Sequence of chain 1.B:
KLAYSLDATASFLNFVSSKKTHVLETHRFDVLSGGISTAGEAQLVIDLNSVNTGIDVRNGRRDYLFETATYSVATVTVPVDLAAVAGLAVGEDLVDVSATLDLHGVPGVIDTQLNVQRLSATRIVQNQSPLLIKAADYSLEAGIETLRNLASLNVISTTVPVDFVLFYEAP

Binding-site contacts:
Ligand atom C3 contacts residue ARG59 of chain 1.B at 3.8 Å.
Ligand atom C4 contacts residue ARG59 of chain 1.B at 3.7 Å.
Ligand atom C17 contacts residue LEU67 of chain 1.B at 3.7 Å (hydrophobic).
Ligand atom C36 contacts residue PHE168 of chain 1.B at 3.6 Å (hydrophobic).
Ligand atom C45 contacts residue VAL82 of chain 1.B at 3.4 Å (hydrophobic).
Ligand atom C34 contacts residue VAL78 of chain 1.B at 3.8 Å (hydrophobic).
Ligand atom C33 contacts residue PHE168 of chain 1.B at 3.7 Å (hydrophobic).
Ligand atom C7 contacts residue LEU157 of chain 1.B at 3.8 Å (hydrophobic).
Ligand atom C28 contacts residue ILE47 of chain 1.B at 3.7 Å (hydrophobic).
Ligand atom O2 contacts residue ARG59 of chain 1.B at 3.6 Å.
Ligand atom C5 contacts residue ARG59 of chain 1.B at 3.5 Å.
Ligand atom C40 contacts residue TYR172 of chain 1.B at 3.8 Å (hydrophobic).
Ligand atom C2 contacts residue ARG59 of chain 1.B at 3.7 Å.
Ligand atom C30 contacts residue ILE137 of chain 1.B at 3.7 Å (hydrophobic).
Ligand atom C20 contacts residue VAL164 of chain 1.B at 3.6 Å (hydrophobic).
Ligand atom O2 contacts residue ARG62 of chain 1.B at 2.8 Å (salt-bridge).
Ligand atom C38 contacts residue LEU170 of chain 1.B at 3.6 Å (hydrophobic).
Ligand atom C33 contacts residue VAL78 of chain 1.B at 3.5 Å (hydrophobic).
Ligand atom C1M contacts residue LEU151 of chain 1.B at 3.7 Å (hydrophobic).
Ligand atom O4 contacts residue ARG59 of chain 1.B at 3.7 Å.
Ligand atom C25 contacts residue PHE30 of chain 1.B at 3.6 Å (hydrophobic).
Ligand atom C6 contacts residue ALA155 of chain 1.B at 3.7 Å (hydrophobic).
Ligand atom C41 contacts residue TYR172 of chain 1.B at 3.5 Å (hydrophobic).
Ligand atom C15 contacts residue ILE160 of chain 1.B at 3.7 Å (hydrophobic).
Ligand atom O5 contacts residue ARG59 of chain 1.B at 3.2 Å (salt-bridge).
Ligand atom C16 contacts residue PHE16 of chain 1.B at 3.7 Å (hydrophobic).
Ligand atom O4 contacts residue LYS20 of chain 1.B at 3.2 Å (salt-bridge).
Ligand atom C1M contacts residue ARG62 of chain 1.B at 3.6 Å.
Ligand atom C15 contacts residue SER161 of chain 1.B at 3.7 Å.
Ligand atom C37 contacts residue PHE168 of chain 1.B at 3.8 Å (hydrophobic).
Ligand atom C6 contacts residue ARG59 of chain 1.B at 3.7 Å.
Ligand atom C30 contacts residue VAL166 of chain 1.B at 3.7 Å (hydrophobic).
Ligand atom C32 contacts residue VAL78 of chain 1.B at 3.7 Å (hydrophobic).
Ligand atom C5 contacts residue LYS20 of chain 1.B at 3.7 Å.
Ligand atom C42 contacts residue ALA43 of chain 1.B at 3.8 Å (hydrophobic).
Ligand atom O5 contacts residue LYS20 of chain 1.B at 2.8 Å (salt-bridge).
Ligand atom C34 contacts residue PHE168 of chain 1.B at 3.6 Å (hydrophobic).
Ligand atom C2 contacts residue ARG62 of chain 1.B at 3.6 Å.
Ligand atom C4M contacts residue ILE56 of chain 1.B at 3.5 Å (hydrophobic).
Ligand atom C44 contacts residue VAL82 of chain 1.B at 3.5 Å (hydrophobic).

The small molecule below binds the protein below.
Small molecule (SMILES): COC1=C(OC)C(=O)C(CC=C(C)CC/C=C(\C)CC/C=C(\C)CC/C=C(\C)CC/C=C(\C)CC/C=C(\C)CC/C=C(\C)CCC=C(C)C)=C(C)C1=O